Binding-site contacts:
Ligand atom CB contacts residue GLN110 of chain 1.F at 3.7 Å.
Ligand atom CB contacts residue HIS125 of chain 1.F at 3.6 Å.
Ligand atom N contacts residue GLN62 of chain 1.F at 3.7 Å.
Ligand atom CB contacts residue ALA100 of chain 1.F at 3.0 Å (hydrophobic).
Ligand atom O contacts residue PHE59 of chain 1.F at 3.4 Å.
Ligand atom CB contacts residue GLY71 of chain 1.F at 3.9 Å.
Ligand atom N contacts residue GLY71 of chain 1.F at 3.9 Å.
Ligand atom OXT contacts residue TRP120 of chain 1.F at 3.9 Å.
Ligand atom CG contacts residue PHE112 of chain 1.F at 3.7 Å (hydrophobic).
Ligand atom O contacts residue PHE59 of chain 1.F at 3.4 Å.
Ligand atom CA contacts residue GLN62 of chain 1.F at 3.3 Å.
Ligand atom CD contacts residue GLN62 of chain 1.F at 3.9 Å.
Ligand atom N contacts residue ARG54 of chain 1.F at 3.8 Å.
Ligand atom O contacts residue LEU121 of chain 1.F at 3.9 Å.
Ligand atom N contacts residue HIS125 of chain 1.F at 3.9 Å.
Ligand atom OXT contacts residue PHE59 of chain 1.F at 3.5 Å.
Ligand atom C contacts residue ALA102 of chain 1.F at 3.7 Å (hydrophobic).
Ligand atom O contacts residue GLN110 of chain 1.F at 3.9 Å.
Ligand atom CA contacts residue ARG54 of chain 1.F at 3.8 Å.
Ligand atom C contacts residue ASN101 of chain 1.F at 3.7 Å.
Ligand atom O contacts residue GLN62 of chain 1.F at 3.2 Å (h-bond).
Ligand atom CB contacts residue TRP120 of chain 1.F at 3.4 Å (hydrophobic).
Ligand atom N contacts residue ASN101 of chain 1.F at 3.1 Å (h-bond).
Ligand atom O contacts residue ARG54 of chain 1.F at 2.9 Å (salt-bridge).
Ligand atom CB contacts residue LEU121 of chain 1.F at 3.5 Å (hydrophobic).
Ligand atom CG contacts residue PHE59 of chain 1.F at 3.9 Å (hydrophobic).
Ligand atom CB contacts residue PHE59 of chain 1.F at 3.9 Å (hydrophobic).
Ligand atom NE2 contacts residue THR72 of chain 1.F at 3.9 Å.
Ligand atom O contacts residue ALA102 of chain 1.F at 3.6 Å.
Ligand atom CD contacts residue PHE112 of chain 1.F at 3.7 Å (hydrophobic).
Ligand atom O contacts residue TRP120 of chain 1.F at 3.5 Å.
Ligand atom N contacts residue ALA102 of chain 1.F at 3.9 Å.
Ligand atom CA contacts residue ASN101 of chain 1.F at 3.2 Å.
Ligand atom C contacts residue TRP120 of chain 1.F at 3.6 Å (hydrophobic).
Ligand atom CA contacts residue HIS125 of chain 1.F at 3.7 Å.
Ligand atom C contacts residue ARG54 of chain 1.F at 3.7 Å.
Ligand atom CB contacts residue ASN101 of chain 1.F at 3.5 Å.
Ligand atom O contacts residue TRP120 of chain 1.F at 2.9 Å (h-bond).
Ligand atom C contacts residue PHE59 of chain 1.F at 3.9 Å (hydrophobic).
Ligand atom C contacts residue GLN62 of chain 1.F at 3.5 Å.

Sequence of chain 1.F:
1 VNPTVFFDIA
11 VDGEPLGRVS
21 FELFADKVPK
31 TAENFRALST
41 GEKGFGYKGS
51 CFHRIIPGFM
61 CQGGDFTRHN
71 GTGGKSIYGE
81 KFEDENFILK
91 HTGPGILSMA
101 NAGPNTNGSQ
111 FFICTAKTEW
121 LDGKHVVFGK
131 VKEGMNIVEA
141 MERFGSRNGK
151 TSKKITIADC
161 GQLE

The protein below binds the small molecule below.
Small molecule (SMILES): CC[C@H](C)[C@H](NC(=O)[C@@H]1CCCN1C(=O)CNC(=O)[C@H](C)NC(=O)[C@@H](N)CC1=NC=NC1)C(=O)N[C@@H](C)C(=O)O